Sequence of chain 1.E:
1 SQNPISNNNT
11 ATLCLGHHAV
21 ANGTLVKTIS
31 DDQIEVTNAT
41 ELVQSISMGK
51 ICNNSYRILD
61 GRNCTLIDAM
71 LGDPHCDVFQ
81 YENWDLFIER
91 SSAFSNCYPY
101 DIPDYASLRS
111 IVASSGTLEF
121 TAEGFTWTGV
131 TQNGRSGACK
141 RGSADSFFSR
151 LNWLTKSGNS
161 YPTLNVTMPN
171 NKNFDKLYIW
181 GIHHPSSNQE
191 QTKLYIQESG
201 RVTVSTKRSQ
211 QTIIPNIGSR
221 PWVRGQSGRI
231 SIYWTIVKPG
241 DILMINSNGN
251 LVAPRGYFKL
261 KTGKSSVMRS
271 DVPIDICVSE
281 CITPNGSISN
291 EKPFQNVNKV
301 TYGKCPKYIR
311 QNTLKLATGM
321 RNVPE

Binding-site contacts:
Ligand atom C2 contacts residue ASN38 of chain 1.E at 2.6 Å.
Ligand atom O3 contacts residue ASN38 of chain 1.E at 4.0 Å.
Ligand atom C6 contacts residue ALA39 of chain 1.E at 4.0 Å (hydrophobic).
Ligand atom O7 contacts residue ASN38 of chain 1.E at 3.5 Å (h-bond).
Ligand atom C1 contacts residue ASN38 of chain 1.E at 1.4 Å.
Ligand atom C6 contacts residue THR40 of chain 1.E at 3.9 Å.
Ligand atom C7 contacts residue ASN38 of chain 1.E at 3.8 Å.
Ligand atom O6 contacts residue THR40 of chain 1.E at 3.2 Å.
Ligand atom C5 contacts residue ASN38 of chain 1.E at 3.6 Å.
Ligand atom O5 contacts residue ALA39 of chain 1.E at 4.0 Å.
Ligand atom O4 contacts residue GLU291 of chain 1.E at 4.5 Å.
Ligand atom O5 contacts residue ASN38 of chain 1.E at 2.4 Å (h-bond).
Ligand atom C4 contacts residue ASN38 of chain 1.E at 4.3 Å.
Ligand atom C3 contacts residue ASN38 of chain 1.E at 3.8 Å.
Ligand atom O6 contacts residue ASN38 of chain 1.E at 4.0 Å.
Ligand atom C5 contacts residue ALA39 of chain 1.E at 4.5 Å (hydrophobic).
Ligand atom N2 contacts residue ASN38 of chain 1.E at 3.5 Å (h-bond).
Ligand atom O6 contacts residue ALA39 of chain 1.E at 2.7 Å (h-bond).

A protein and the small-molecule ligand that binds it are described below.
Small molecule (SMILES): CC(=O)N[C@H]1[C@H](O[C@H]2[C@H](O)[C@@H](NC(C)=O)CO[C@@H]2CO)O[C@H](CO)[C@@H](O)[C@@H]1O